Sequence of chain 1.C:
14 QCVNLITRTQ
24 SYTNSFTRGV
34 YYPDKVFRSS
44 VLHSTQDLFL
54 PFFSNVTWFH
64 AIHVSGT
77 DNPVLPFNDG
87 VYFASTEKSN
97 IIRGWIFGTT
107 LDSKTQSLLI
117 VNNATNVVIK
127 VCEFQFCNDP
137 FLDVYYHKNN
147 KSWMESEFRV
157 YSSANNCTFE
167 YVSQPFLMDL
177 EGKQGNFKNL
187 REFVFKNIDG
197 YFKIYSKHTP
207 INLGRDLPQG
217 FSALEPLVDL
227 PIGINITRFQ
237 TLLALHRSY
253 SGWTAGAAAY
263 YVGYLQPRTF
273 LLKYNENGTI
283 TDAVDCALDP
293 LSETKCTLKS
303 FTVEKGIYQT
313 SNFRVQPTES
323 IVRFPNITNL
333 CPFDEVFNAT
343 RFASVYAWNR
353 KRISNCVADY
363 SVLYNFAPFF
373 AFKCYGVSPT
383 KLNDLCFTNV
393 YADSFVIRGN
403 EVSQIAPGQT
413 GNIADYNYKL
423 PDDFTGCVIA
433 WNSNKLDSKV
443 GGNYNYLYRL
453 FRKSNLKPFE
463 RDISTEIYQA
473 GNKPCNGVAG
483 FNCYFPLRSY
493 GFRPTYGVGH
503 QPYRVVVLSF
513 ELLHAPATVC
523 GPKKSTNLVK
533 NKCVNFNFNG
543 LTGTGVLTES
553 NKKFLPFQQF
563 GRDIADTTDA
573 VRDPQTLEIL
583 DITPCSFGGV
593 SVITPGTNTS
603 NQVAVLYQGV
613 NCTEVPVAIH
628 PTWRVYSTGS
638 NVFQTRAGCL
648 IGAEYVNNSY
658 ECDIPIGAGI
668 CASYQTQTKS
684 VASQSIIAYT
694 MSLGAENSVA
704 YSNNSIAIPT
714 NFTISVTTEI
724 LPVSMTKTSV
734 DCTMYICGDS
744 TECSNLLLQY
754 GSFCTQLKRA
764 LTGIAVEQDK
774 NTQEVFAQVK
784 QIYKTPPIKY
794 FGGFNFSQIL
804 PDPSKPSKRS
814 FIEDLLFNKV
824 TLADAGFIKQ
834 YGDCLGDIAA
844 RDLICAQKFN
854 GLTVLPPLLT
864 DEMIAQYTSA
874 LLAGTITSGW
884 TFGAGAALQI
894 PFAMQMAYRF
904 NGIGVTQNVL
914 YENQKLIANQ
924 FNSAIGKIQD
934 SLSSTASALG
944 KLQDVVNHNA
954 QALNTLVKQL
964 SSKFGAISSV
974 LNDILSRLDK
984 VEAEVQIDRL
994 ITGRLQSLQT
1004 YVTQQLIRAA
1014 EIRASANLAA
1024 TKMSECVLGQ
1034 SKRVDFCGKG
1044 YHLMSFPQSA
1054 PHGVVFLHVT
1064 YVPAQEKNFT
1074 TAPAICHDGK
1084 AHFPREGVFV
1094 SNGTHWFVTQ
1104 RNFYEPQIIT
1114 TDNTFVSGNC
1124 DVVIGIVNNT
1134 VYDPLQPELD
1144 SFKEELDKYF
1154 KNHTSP

This protein binds this small molecule.
Small molecule (SMILES): CC(=O)N[C@H]1[C@H](O[C@H]2[C@H](O)[C@@H](NC(C)=O)CO[C@@H]2CO)O[C@H](CO)[C@@H](O[C@H]2O[C@H](CO)[C@@H](O)[C@H](O)[C@@H]2O)[C@@H]1O

Binding-site contacts:
Ligand atom C5 contacts residue ASN1095 of chain 1.C at 3.6 Å.
Ligand atom C7 contacts residue THR1097 of chain 1.C at 4.0 Å.
Ligand atom C3 contacts residue THR1097 of chain 1.C at 4.2 Å.
Ligand atom C7 contacts residue ASN1095 of chain 1.C at 3.7 Å.
Ligand atom C8 contacts residue HIS1098 of chain 1.C at 3.7 Å.
Ligand atom N2 contacts residue HIS1098 of chain 1.C at 4.4 Å.
Ligand atom O5 contacts residue HIS1098 of chain 1.C at 4.2 Å.
Ligand atom C1 contacts residue THR1097 of chain 1.C at 3.6 Å.
Ligand atom C3 contacts residue HIS1098 of chain 1.C at 3.8 Å.
Ligand atom O5 contacts residue PHE1100 of chain 1.C at 3.7 Å.
Ligand atom C2 contacts residue ASN1095 of chain 1.C at 2.5 Å.
Ligand atom C7 contacts residue HIS1098 of chain 1.C at 3.5 Å.
Ligand atom O7 contacts residue ASN1095 of chain 1.C at 3.9 Å.
Ligand atom C6 contacts residue PHE1100 of chain 1.C at 3.6 Å (hydrophobic).
Ligand atom C8 contacts residue THR1097 of chain 1.C at 3.9 Å.
Ligand atom C2 contacts residue HIS1098 of chain 1.C at 4.2 Å.
Ligand atom O7 contacts residue HIS1098 of chain 1.C at 3.1 Å (h-bond).
Ligand atom C3 contacts residue ASN1095 of chain 1.C at 3.8 Å.
Ligand atom C5 contacts residue HIS1098 of chain 1.C at 3.9 Å.
Ligand atom C1 contacts residue ASN1095 of chain 1.C at 1.4 Å.
Ligand atom O4 contacts residue HIS1098 of chain 1.C at 3.8 Å.
Ligand atom C2 contacts residue THR1097 of chain 1.C at 3.8 Å.
Ligand atom C5 contacts residue PHE1100 of chain 1.C at 3.9 Å (hydrophobic).
Ligand atom N2 contacts residue THR1097 of chain 1.C at 3.0 Å (h-bond).
Ligand atom C4 contacts residue ASN1095 of chain 1.C at 4.2 Å.
Ligand atom C4 contacts residue HIS1098 of chain 1.C at 4.2 Å.
Ligand atom C1 contacts residue HIS1098 of chain 1.C at 3.6 Å.
Ligand atom N2 contacts residue ASN1095 of chain 1.C at 3.0 Å (h-bond).
Ligand atom O5 contacts residue ASN1095 of chain 1.C at 2.2 Å (h-bond).